Binding-site contacts:
Ligand atom O3 contacts residue HIS88 of chain 1.E at 3.8 Å.
Ligand atom C2 contacts residue TRP40 of chain 1.E at 4.2 Å (hydrophobic).
Ligand atom C6 contacts residue MET16 of chain 1.E at 4.2 Å (hydrophobic).
Ligand atom O2 contacts residue HIS88 of chain 1.E at 3.1 Å (h-bond).
Ligand atom C6 contacts residue HIS18 of chain 1.E at 3.7 Å.
Ligand atom O5 contacts residue TRP198 of chain 1.E at 4.5 Å.
Ligand atom O2 contacts residue ASP200 of chain 1.E at 4.1 Å.
Ligand atom C3 contacts residue GLU39 of chain 1.E at 3.6 Å.
Ligand atom O4 contacts residue TYR131 of chain 1.E at 3.6 Å.
Ligand atom C2 contacts residue HIS87 of chain 1.E at 4.4 Å.
Ligand atom C4 contacts residue HIS87 of chain 1.E at 3.8 Å.
Ligand atom O5 contacts residue ARG229 of chain 1.E at 3.9 Å.
Ligand atom C2 contacts residue HIS88 of chain 1.E at 3.7 Å.
Ligand atom O1 contacts residue ASP200 of chain 1.E at 3.4 Å (salt-bridge).
Ligand atom C6 contacts residue TRP198 of chain 1.E at 4.2 Å (hydrophobic).
Ligand atom C6 contacts residue TRP283 of chain 1.E at 3.7 Å (hydrophobic).
Ligand atom C1 contacts residue ASP200 of chain 1.E at 3.8 Å.
Ligand atom O5 contacts residue ASP200 of chain 1.E at 3.7 Å.
Ligand atom O3 contacts residue HIS87 of chain 1.E at 3.0 Å.
Ligand atom C3 contacts residue TRP283 of chain 1.E at 4.2 Å (hydrophobic).
Ligand atom O3 contacts residue GLU39 of chain 1.E at 3.0 Å (salt-bridge).
Ligand atom C3 contacts residue TRP40 of chain 1.E at 4.0 Å (hydrophobic).
Ligand atom O4 contacts residue HIS87 of chain 1.E at 2.8 Å (h-bond).
Ligand atom O3 contacts residue TRP40 of chain 1.E at 3.1 Å (h-bond).
Ligand atom C4 contacts residue TRP283 of chain 1.E at 3.8 Å (hydrophobic).
Ligand atom O4 contacts residue HIS18 of chain 1.E at 3.0 Å (h-bond).
Ligand atom C5 contacts residue HIS18 of chain 1.E at 4.2 Å.
Ligand atom C2 contacts residue ASP200 of chain 1.E at 4.0 Å.
Ligand atom C3 contacts residue HIS87 of chain 1.E at 3.9 Å.
Ligand atom C3 contacts residue HIS88 of chain 1.E at 4.4 Å.
Ligand atom C4 contacts residue GLU39 of chain 1.E at 4.1 Å.
Ligand atom C4 contacts residue HIS18 of chain 1.E at 3.5 Å.
Ligand atom O1 contacts residue ARG229 of chain 1.E at 2.7 Å (salt-bridge).
Ligand atom O2 contacts residue TRP40 of chain 1.E at 3.2 Å (h-bond).
Ligand atom C1 contacts residue ARG229 of chain 1.E at 3.8 Å.
Ligand atom C5 contacts residue TRP283 of chain 1.E at 3.7 Å (hydrophobic).

A protein and the small-molecule ligand that binds it are described below.
Small molecule (SMILES): C[C@@H]1O[C@H](O)[C@@H](O)[C@H](O)[C@@H]1O

Sequence of chain 1.E:
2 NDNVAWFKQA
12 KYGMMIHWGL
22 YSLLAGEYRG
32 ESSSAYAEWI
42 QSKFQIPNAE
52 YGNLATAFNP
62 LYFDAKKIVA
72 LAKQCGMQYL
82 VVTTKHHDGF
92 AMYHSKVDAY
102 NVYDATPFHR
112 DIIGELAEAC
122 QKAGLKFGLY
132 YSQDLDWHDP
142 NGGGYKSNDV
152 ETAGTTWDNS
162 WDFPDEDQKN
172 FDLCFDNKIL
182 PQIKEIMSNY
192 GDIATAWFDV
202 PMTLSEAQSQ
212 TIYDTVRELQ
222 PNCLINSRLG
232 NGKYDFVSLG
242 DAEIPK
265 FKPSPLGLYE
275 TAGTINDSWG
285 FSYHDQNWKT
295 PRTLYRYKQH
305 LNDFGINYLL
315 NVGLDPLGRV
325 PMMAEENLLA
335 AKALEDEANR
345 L